Binding-site contacts:
Ligand atom CGB contacts residue SER168 of chain 1.P at 3.4 Å.
Ligand atom O2B contacts residue SER168 of chain 1.P at 2.5 Å (h-bond).
Ligand atom NC contacts residue MET57 of chain 1.P at 3.2 Å (h-bond).
Ligand atom FE contacts residue MET57 of chain 1.P at 2.4 Å.
Ligand atom CGD contacts residue ARG20 of chain 1.P at 3.3 Å.
Ligand atom O2C contacts residue SER168 of chain 1.P at 2.0 Å.
Ligand atom O1D contacts residue ARG20 of chain 1.P at 3.1 Å (salt-bridge).
Ligand atom CHD contacts residue MET57 of chain 1.P at 3.5 Å (hydrophobic).
Ligand atom O1D contacts residue HIS28 of chain 1.O at 3.0 Å.
Ligand atom CMD contacts residue MET57 of chain 1.P at 3.5 Å (hydrophobic).
Ligand atom C4A contacts residue MET57 of chain 1.P at 3.4 Å (hydrophobic).
Ligand atom ND contacts residue MET57 of chain 1.P at 3.1 Å (h-bond).
Ligand atom C1D contacts residue MET57 of chain 1.O at 3.4 Å (hydrophobic).
Ligand atom CGA contacts residue TYR35 of chain 1.P at 3.3 Å (hydrophobic).
Ligand atom O2A contacts residue ARG20 of chain 1.O at 2.7 Å (salt-bridge).
Ligand atom NA contacts residue MET57 of chain 1.P at 3.5 Å (h-bond).
Ligand atom C1B contacts residue MET57 of chain 1.O at 3.5 Å (hydrophobic).
Ligand atom CMB contacts residue GLU61 of chain 1.O at 3.4 Å.
Ligand atom O1C contacts residue LYS169 of chain 1.P at 3.2 Å (salt-bridge).
Ligand atom CHB contacts residue MET57 of chain 1.P at 3.3 Å (hydrophobic).
Ligand atom NA contacts residue MET57 of chain 1.O at 3.2 Å (h-bond).
Ligand atom O1A contacts residue ARG20 of chain 1.O at 2.8 Å (salt-bridge).
Ligand atom O1B contacts residue LYS50 of chain 1.P at 2.8 Å (salt-bridge).
Ligand atom O2D contacts residue TYR35 of chain 1.O at 2.8 Å (h-bond).
Ligand atom C1B contacts residue MET57 of chain 1.P at 3.3 Å (hydrophobic).
Ligand atom NB contacts residue MET57 of chain 1.P at 2.5 Å (h-bond).
Ligand atom CGC contacts residue SER168 of chain 1.P at 3.1 Å.
Ligand atom CBB contacts residue SER168 of chain 1.P at 3.4 Å.
Ligand atom ND contacts residue MET57 of chain 1.O at 3.1 Å.
Ligand atom NB contacts residue MET57 of chain 1.O at 3.3 Å (h-bond).
Ligand atom CMD contacts residue GLU61 of chain 1.P at 3.5 Å.
Ligand atom CBD contacts residue MET31 of chain 1.O at 3.5 Å (hydrophobic).
Ligand atom C4D contacts residue MET57 of chain 1.O at 3.5 Å (hydrophobic).
Ligand atom O1A contacts residue TYR35 of chain 1.P at 2.4 Å (h-bond).
Ligand atom FE contacts residue MET57 of chain 1.O at 2.4 Å.
Ligand atom O2D contacts residue ARG20 of chain 1.P at 2.8 Å (salt-bridge).
Ligand atom CGA contacts residue ARG20 of chain 1.O at 3.3 Å.
Ligand atom NC contacts residue MET57 of chain 1.O at 3.0 Å (h-bond).
Ligand atom O2C contacts residue LYS169 of chain 1.P at 3.1 Å (salt-bridge).
Ligand atom C1D contacts residue MET57 of chain 1.P at 3.3 Å (hydrophobic).

The protein below binds the small molecule below.
Small molecule (SMILES): CC1=C(CCC(=O)O)C2=Cc3c(CCC(=O)O)c(C)c4n3[Fe@]35n6c(c(C)c(CCC(=O)O)c6=CC1=[N+]23)=CC1=[N+]5C(=C4)C(C)=C1CCC(=O)O

Sequence of chain 1.O:
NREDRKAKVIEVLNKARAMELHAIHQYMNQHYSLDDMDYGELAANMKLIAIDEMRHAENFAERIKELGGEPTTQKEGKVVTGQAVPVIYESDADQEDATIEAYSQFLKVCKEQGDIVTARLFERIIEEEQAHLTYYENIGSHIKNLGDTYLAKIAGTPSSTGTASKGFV

Sequence of chain 1.P:
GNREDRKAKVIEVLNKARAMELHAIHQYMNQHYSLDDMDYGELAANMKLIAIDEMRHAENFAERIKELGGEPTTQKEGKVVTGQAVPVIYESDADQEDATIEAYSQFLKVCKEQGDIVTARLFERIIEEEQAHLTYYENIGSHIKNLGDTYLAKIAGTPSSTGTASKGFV